Binding-site contacts:
Ligand atom O7 contacts residue ASN38 of chain 1.A at 4.4 Å.
Ligand atom C1 contacts residue THR318 of chain 1.A at 3.4 Å.
Ligand atom N2 contacts residue ASN38 of chain 1.A at 2.7 Å (h-bond).
Ligand atom C7 contacts residue ASN38 of chain 1.A at 3.8 Å.
Ligand atom C3 contacts residue ASN38 of chain 1.A at 3.8 Å.
Ligand atom C2 contacts residue ASN38 of chain 1.A at 2.5 Å.
Ligand atom C1 contacts residue ALA39 of chain 1.A at 4.3 Å (hydrophobic).
Ligand atom O6 contacts residue THR318 of chain 1.A at 3.7 Å.
Ligand atom O5 contacts residue THR318 of chain 1.A at 3.4 Å (h-bond).
Ligand atom C1 contacts residue ASN38 of chain 1.A at 1.5 Å.
Ligand atom C4 contacts residue ASN38 of chain 1.A at 4.3 Å.
Ligand atom C5 contacts residue ASN38 of chain 1.A at 3.7 Å.
Ligand atom O5 contacts residue ASN38 of chain 1.A at 2.4 Å (h-bond).

This protein binds this small molecule.
Small molecule (SMILES): CC(=O)N[C@@H]1[C@@H](O)[C@H](O)[C@@H](CO)O[C@H]1O

Sequence of chain 1.A:
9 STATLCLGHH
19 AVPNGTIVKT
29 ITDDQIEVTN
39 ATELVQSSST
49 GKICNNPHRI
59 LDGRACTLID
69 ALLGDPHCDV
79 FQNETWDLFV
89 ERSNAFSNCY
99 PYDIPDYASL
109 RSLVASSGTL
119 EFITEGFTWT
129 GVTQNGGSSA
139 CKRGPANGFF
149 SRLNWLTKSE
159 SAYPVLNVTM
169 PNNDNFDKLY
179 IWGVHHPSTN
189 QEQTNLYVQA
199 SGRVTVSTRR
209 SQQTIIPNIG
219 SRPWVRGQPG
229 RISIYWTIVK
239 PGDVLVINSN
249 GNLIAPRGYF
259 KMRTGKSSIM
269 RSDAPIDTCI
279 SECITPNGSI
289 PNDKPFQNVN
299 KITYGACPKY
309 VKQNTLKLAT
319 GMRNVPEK